The small molecule below binds the protein below.
Small molecule (SMILES): CCN1C[C@H](C)n2c(c(O)c3c(=O)n(Cc4ccc(F)c(Cl)c4)nc(C(=O)NC)c32)C1=O

Binding-site contacts:
Ligand atom CLAI contacts residue GLN218 of chain 2.A at 3.7 Å.
Ligand atom CAC contacts residue TYR215 of chain 2.A at 3.8 Å (hydrophobic).
Ligand atom NBD contacts residue ASP188 of chain 2.A at 4.0 Å.
Ligand atom OAG contacts residue ASP188 of chain 2.A at 3.4 Å (salt-bridge).
Ligand atom CAC contacts residue ARG332 of chain 2.A at 3.9 Å.
Ligand atom CAT contacts residue PRO217 of chain 2.A at 3.9 Å (hydrophobic).
Ligand atom OAD contacts residue PRO217 of chain 2.A at 4.0 Å.
Ligand atom CAZ contacts residue GLU224 of chain 2.A at 3.7 Å.
Ligand atom CAX contacts residue PRO217 of chain 2.A at 3.9 Å (hydrophobic).
Ligand atom CAW contacts residue MG1 of chain 2.M at 3.1 Å.
Ligand atom NAP contacts residue PRO217 of chain 2.A at 3.7 Å.
Ligand atom CAM contacts residue GLY190 of chain 2.A at 3.9 Å.
Ligand atom CAY contacts residue MG1 of chain 2.L at 3.2 Å.
Ligand atom CAW contacts residue ASP188 of chain 2.A at 3.8 Å.
Ligand atom OAD contacts residue TYR215 of chain 2.A at 3.7 Å.
Ligand atom CAZ contacts residue MG1 of chain 2.M at 2.9 Å.
Ligand atom OAF contacts residue GLU224 of chain 2.A at 3.0 Å (salt-bridge).
Ligand atom CAS contacts residue ASP188 of chain 2.A at 3.1 Å.
Ligand atom CLAI contacts residue PRO217 of chain 2.A at 3.7 Å.
Ligand atom OAG contacts residue MG1 of chain 2.L at 2.0 Å.
Ligand atom CBA contacts residue GLU224 of chain 2.A at 3.9 Å.
Ligand atom OAE contacts residue ASP188 of chain 2.A at 2.8 Å (salt-bridge).
Ligand atom CAL contacts residue PRO217 of chain 2.A at 3.5 Å (hydrophobic).
Ligand atom FAH contacts residue GLN218 of chain 2.A at 3.4 Å.
Ligand atom OAF contacts residue MG1 of chain 2.M at 2.0 Å.
Ligand atom CAW contacts residue MG1 of chain 2.L at 2.9 Å.
Ligand atom OAG contacts residue GLU224 of chain 2.A at 3.3 Å (salt-bridge).
Ligand atom NBE contacts residue PRO217 of chain 2.A at 3.9 Å.
Ligand atom CBC contacts residue TYR215 of chain 2.A at 3.8 Å (hydrophobic).
Ligand atom CAV contacts residue PRO217 of chain 2.A at 3.6 Å (hydrophobic).
Ligand atom CAW contacts residue GLU224 of chain 2.A at 3.9 Å.
Ligand atom CAU contacts residue PRO217 of chain 2.A at 3.7 Å (hydrophobic).
Ligand atom CAO contacts residue TYR215 of chain 2.A at 3.9 Å (hydrophobic).
Ligand atom CAS contacts residue MG1 of chain 2.L at 3.0 Å.
Ligand atom OAE contacts residue MG1 of chain 2.L at 2.2 Å.
Ligand atom CBA contacts residue MG1 of chain 2.M at 3.2 Å.
Ligand atom OAG contacts residue MG1 of chain 2.M at 2.2 Å.
Ligand atom OAG contacts residue ASP131 of chain 2.A at 3.1 Å (salt-bridge).
Ligand atom CAY contacts residue ASP188 of chain 2.A at 3.6 Å.
Ligand atom CLAI contacts residue GLU224 of chain 2.A at 3.6 Å.

Sequence of chain 2.A:
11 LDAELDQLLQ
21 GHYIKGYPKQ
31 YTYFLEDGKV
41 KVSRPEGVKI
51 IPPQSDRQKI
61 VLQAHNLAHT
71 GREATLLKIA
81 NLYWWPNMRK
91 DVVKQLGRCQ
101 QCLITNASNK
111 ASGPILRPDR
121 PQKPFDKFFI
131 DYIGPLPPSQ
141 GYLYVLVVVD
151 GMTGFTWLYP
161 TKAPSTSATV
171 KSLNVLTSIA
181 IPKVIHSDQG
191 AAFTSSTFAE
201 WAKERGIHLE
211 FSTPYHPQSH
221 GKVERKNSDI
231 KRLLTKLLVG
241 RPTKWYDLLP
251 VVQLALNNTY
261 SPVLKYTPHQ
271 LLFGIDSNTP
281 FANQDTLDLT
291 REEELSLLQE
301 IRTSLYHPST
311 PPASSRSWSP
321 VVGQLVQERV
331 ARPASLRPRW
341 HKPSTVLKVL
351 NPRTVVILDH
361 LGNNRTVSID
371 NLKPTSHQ